This protein binds this small molecule.
Small molecule (SMILES): CC(C)[C@H](NC(=O)[C@@H](NC(=O)[C@H](CC(=O)O)NC(=O)[C@H](CO)NC(=O)[C@@H](N)CC(N)=O)[C@@H](C)O)C(=O)NCC(=O)N[C@@H](CC1=CN=C2C=CC=CC12)C(=O)N[C@@H](CO)C(=O)N[C@@H](CC1=c2ccccc2=NC1)C(=O)O

Sequence of chain 1.D:
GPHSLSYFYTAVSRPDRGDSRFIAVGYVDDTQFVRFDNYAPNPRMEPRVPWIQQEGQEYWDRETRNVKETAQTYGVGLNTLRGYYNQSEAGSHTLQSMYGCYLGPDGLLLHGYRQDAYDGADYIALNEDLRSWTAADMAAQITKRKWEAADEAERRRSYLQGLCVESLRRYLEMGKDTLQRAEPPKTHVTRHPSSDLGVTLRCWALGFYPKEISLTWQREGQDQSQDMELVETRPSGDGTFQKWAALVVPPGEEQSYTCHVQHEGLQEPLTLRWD

Binding-site contacts:
Ligand atom CB contacts residue GLU63 of chain 1.D at 3.4 Å.
Ligand atom O contacts residue ARG156 of chain 1.D at 3.3 Å (salt-bridge).
Ligand atom CB contacts residue SER167 of chain 1.D at 3.3 Å.
Ligand atom CH2 contacts residue TYR74 of chain 1.D at 3.3 Å (hydrophobic).
Ligand atom CG1 contacts residue THR73 of chain 1.D at 3.1 Å.
Ligand atom OD1 contacts residue TYR59 of chain 1.D at 3.2 Å.
Ligand atom OD1 contacts residue GLU63 of chain 1.D at 2.7 Å (salt-bridge).
Ligand atom CB contacts residue GLU152 of chain 1.D at 3.2 Å.
Ligand atom N contacts residue TYR99 of chain 1.D at 2.8 Å (h-bond).
Ligand atom OG contacts residue ASN66 of chain 1.D at 2.8 Å (h-bond).
Ligand atom OXT contacts residue TYR84 of chain 1.D at 3.1 Å (h-bond).
Ligand atom O contacts residue TRP147 of chain 1.D at 2.5 Å (h-bond).
Ligand atom O contacts residue ASN66 of chain 1.D at 3.4 Å (h-bond).
Ligand atom OD2 contacts residue ARG156 of chain 1.D at 2.9 Å (salt-bridge).
Ligand atom CG contacts residue TYR159 of chain 1.D at 3.4 Å (hydrophobic).
Ligand atom NE1 contacts residue ASP116 of chain 1.D at 3.3 Å (salt-bridge).
Ligand atom N contacts residue TYR171 of chain 1.D at 2.6 Å (h-bond).
Ligand atom CG contacts residue ARG156 of chain 1.D at 3.1 Å.
Ligand atom CA contacts residue TYR159 of chain 1.D at 3.4 Å (hydrophobic).
Ligand atom O contacts residue TYR84 of chain 1.D at 3.0 Å (h-bond).
Ligand atom O contacts residue TYR159 of chain 1.D at 2.8 Å (h-bond).
Ligand atom OXT contacts residue THR143 of chain 1.D at 2.5 Å (h-bond).
Ligand atom N contacts residue SER167 of chain 1.D at 3.4 Å (h-bond).
Ligand atom CB contacts residue GLU63 of chain 1.D at 3.4 Å.
Ligand atom ND2 contacts residue ARG170 of chain 1.D at 3.0 Å (salt-bridge).
Ligand atom C contacts residue TYR7 of chain 1.D at 3.4 Å (hydrophobic).
Ligand atom N contacts residue GLU63 of chain 1.D at 2.9 Å (salt-bridge).
Ligand atom O contacts residue ASN66 of chain 1.D at 2.7 Å (h-bond).
Ligand atom O contacts residue LYS146 of chain 1.D at 2.6 Å (salt-bridge).
Ligand atom N contacts residue TYR7 of chain 1.D at 3.3 Å (h-bond).
Ligand atom N contacts residue TYR7 of chain 1.D at 3.2 Å (h-bond).
Ligand atom CG2 contacts residue GLU69 of chain 1.D at 3.3 Å.
Ligand atom CA contacts residue GLU63 of chain 1.D at 3.3 Å.
Ligand atom N contacts residue GLU152 of chain 1.D at 3.1 Å (salt-bridge).
Ligand atom CG contacts residue GLU63 of chain 1.D at 3.4 Å.
Ligand atom OG contacts residue GLU63 of chain 1.D at 2.9 Å (salt-bridge).
Ligand atom CA contacts residue GLU152 of chain 1.D at 3.4 Å.
Ligand atom N contacts residue ASN66 of chain 1.D at 3.4 Å (h-bond).
Ligand atom OD1 contacts residue ARG156 of chain 1.D at 2.8 Å (salt-bridge).
Ligand atom ND2 contacts residue SER167 of chain 1.D at 2.9 Å (h-bond).